Binding-site contacts:
Ligand atom C2 contacts residue ASN603 of chain 1.E at 2.7 Å.
Ligand atom C8 contacts residue THR604 of chain 1.E at 4.0 Å.
Ligand atom O7 contacts residue ASN603 of chain 1.E at 4.0 Å.
Ligand atom C3 contacts residue ASN603 of chain 1.E at 3.9 Å.
Ligand atom C5 contacts residue ASN603 of chain 1.E at 3.6 Å.
Ligand atom C1 contacts residue ASN603 of chain 1.E at 1.5 Å.
Ligand atom C4 contacts residue ASN603 of chain 1.E at 4.3 Å.
Ligand atom O5 contacts residue ASN603 of chain 1.E at 2.4 Å (h-bond).
Ligand atom C8 contacts residue ASN603 of chain 1.E at 3.2 Å.
Ligand atom C7 contacts residue ASN603 of chain 1.E at 2.9 Å.
Ligand atom N2 contacts residue ASN603 of chain 1.E at 2.1 Å (h-bond).

Sequence of chain 1.E:
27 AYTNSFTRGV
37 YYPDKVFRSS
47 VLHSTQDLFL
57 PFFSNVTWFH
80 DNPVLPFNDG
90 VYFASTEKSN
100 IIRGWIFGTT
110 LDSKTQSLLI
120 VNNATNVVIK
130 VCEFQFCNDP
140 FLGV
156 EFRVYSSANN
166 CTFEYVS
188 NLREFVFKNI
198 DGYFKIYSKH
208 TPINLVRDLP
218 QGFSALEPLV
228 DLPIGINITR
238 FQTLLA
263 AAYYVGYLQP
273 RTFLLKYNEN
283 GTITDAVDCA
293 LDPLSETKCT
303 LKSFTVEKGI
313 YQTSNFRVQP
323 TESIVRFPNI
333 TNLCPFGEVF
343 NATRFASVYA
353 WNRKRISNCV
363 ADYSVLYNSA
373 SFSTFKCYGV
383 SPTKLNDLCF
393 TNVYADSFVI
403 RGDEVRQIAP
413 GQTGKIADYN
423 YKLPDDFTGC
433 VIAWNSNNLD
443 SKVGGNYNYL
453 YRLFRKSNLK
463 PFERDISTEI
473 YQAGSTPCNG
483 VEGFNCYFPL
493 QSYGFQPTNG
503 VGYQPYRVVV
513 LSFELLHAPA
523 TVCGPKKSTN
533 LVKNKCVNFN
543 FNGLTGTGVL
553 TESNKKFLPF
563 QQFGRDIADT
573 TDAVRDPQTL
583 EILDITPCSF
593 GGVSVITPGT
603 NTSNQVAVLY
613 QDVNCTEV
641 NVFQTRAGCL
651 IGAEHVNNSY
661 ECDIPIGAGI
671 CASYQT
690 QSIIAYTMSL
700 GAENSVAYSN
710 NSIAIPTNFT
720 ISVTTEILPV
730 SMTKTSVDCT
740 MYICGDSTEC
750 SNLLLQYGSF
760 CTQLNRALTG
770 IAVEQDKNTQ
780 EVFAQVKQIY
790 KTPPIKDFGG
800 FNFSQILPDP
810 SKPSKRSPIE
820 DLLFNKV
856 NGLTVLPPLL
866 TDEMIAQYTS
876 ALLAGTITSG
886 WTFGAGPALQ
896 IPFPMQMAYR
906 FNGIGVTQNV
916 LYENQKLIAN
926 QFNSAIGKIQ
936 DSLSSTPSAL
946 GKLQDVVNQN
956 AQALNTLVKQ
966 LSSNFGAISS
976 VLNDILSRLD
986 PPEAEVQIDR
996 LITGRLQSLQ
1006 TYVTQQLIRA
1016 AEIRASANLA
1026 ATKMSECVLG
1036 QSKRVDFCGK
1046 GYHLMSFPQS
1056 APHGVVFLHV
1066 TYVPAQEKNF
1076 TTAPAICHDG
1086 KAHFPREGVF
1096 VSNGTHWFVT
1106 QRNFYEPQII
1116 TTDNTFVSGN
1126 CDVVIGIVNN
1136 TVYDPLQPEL

A protein and the small-molecule ligand that binds it are described below.
Small molecule (SMILES): CC(=O)N[C@@H]1[C@@H](O)[C@H](O)[C@@H](CO)O[C@H]1O